Binding-site contacts:
Ligand atom C2 contacts residue ASP100 of chain 1.A at 3.8 Å.
Ligand atom C4 contacts residue ASP97 of chain 1.A at 3.5 Å.
Ligand atom C5 contacts residue SER23 of chain 1.A at 3.4 Å.
Ligand atom O3 contacts residue CA1 of chain 1.R at 2.5 Å.
Ligand atom C3 contacts residue CA1 of chain 1.Q at 3.4 Å.
Ligand atom C5 contacts residue LYS1 of chain 1.I at 3.5 Å.
Ligand atom C2 contacts residue GLY115 of chain 1.B at 3.3 Å.
Ligand atom O5 contacts residue SER24 of chain 1.A at 2.9 Å (h-bond).
Ligand atom C3 contacts residue ASP105 of chain 1.A at 3.8 Å.
Ligand atom C7 contacts residue LYS1 of chain 1.I at 1.4 Å.
Ligand atom O4 contacts residue ASP100 of chain 1.A at 3.6 Å (salt-bridge).
Ligand atom O3 contacts residue ASP100 of chain 1.A at 2.5 Å (salt-bridge).
Ligand atom O2 contacts residue GLY115 of chain 1.B at 2.4 Å (h-bond).
Ligand atom C4 contacts residue SER23 of chain 1.A at 3.6 Å.
Ligand atom O4 contacts residue GLU96 of chain 1.A at 3.4 Å (salt-bridge).
Ligand atom O5 contacts residue LYS1 of chain 1.I at 3.5 Å (salt-bridge).
Ligand atom O2 contacts residue SER23 of chain 1.A at 3.4 Å.
Ligand atom O4 contacts residue ASP97 of chain 1.A at 2.7 Å (salt-bridge).
Ligand atom O2 contacts residue CA1 of chain 1.R at 2.5 Å.
Ligand atom C4 contacts residue CA1 of chain 1.R at 3.8 Å.
Ligand atom C6 contacts residue LYS1 of chain 1.I at 2.5 Å.
Ligand atom C1M contacts residue GLY115 of chain 1.B at 3.5 Å.
Ligand atom O7A contacts residue SER24 of chain 1.A at 3.5 Å.
Ligand atom C3 contacts residue ASP100 of chain 1.A at 3.1 Å.
Ligand atom C4 contacts residue ASP105 of chain 1.A at 3.3 Å.
Ligand atom O4 contacts residue CA1 of chain 1.Q at 2.5 Å.
Ligand atom O2 contacts residue ASP105 of chain 1.A at 3.8 Å.
Ligand atom C1M contacts residue SER24 of chain 1.A at 3.6 Å.
Ligand atom O3 contacts residue ASP105 of chain 1.A at 3.0 Å (salt-bridge).
Ligand atom C1 contacts residue SER24 of chain 1.A at 3.9 Å.
Ligand atom O3 contacts residue ASP102 of chain 1.A at 2.9 Å (salt-bridge).
Ligand atom C1 contacts residue LYS1 of chain 1.I at 3.6 Å.
Ligand atom O7A contacts residue LYS1 of chain 1.I at 2.4 Å (salt-bridge).
Ligand atom C4 contacts residue CA1 of chain 1.Q at 3.3 Å.
Ligand atom O4 contacts residue ASP105 of chain 1.A at 3.3 Å (salt-bridge).
Ligand atom O3 contacts residue CA1 of chain 1.Q at 2.5 Å.
Ligand atom O2 contacts residue ASN22 of chain 1.A at 3.0 Å (h-bond).
Ligand atom O5 contacts residue SER23 of chain 1.A at 3.4 Å (h-bond).
Ligand atom C2 contacts residue CA1 of chain 1.R at 3.4 Å.
Ligand atom C3 contacts residue CA1 of chain 1.R at 3.4 Å.

Sequence of chain 1.A:
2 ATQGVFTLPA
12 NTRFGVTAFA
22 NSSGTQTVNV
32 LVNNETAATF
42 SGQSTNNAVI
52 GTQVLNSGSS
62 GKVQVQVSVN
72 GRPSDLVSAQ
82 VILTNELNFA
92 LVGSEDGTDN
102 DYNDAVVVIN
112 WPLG

Sequence of chain 1.B:
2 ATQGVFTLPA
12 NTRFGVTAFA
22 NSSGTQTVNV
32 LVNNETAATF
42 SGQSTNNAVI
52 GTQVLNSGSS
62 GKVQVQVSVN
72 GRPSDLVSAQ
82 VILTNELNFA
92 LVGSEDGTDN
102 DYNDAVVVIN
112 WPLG

Sequence of chain 1.I:
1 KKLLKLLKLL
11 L

This small molecule binds to this protein.
Small molecule (SMILES): C[C@@H]1O[C@@H](CC(=O)O)[C@@H](O)[C@H](O)[C@@H]1O